This protein binds this small molecule.
Small molecule (SMILES): CCCC[C@@H](CN[C@@H](CCCC)C(=O)N[C@@H](CCC(N)=O)C(=O)N[C@@H](CCCNC(N)=[NH2+])C(N)=O)NC(=O)[C@@H](NC(=O)[C@@H](NC(C)=O)[C@@H](C)O)[C@@H](C)CC

Binding-site contacts:
Ligand atom N6 contacts residue ASP30 of chain 1.B at 3.5 Å (salt-bridge).
Ligand atom N5 contacts residue GLY48 of chain 1.B at 2.8 Å (h-bond).
Ligand atom CD1 contacts residue ASP30 of chain 1.A at 3.6 Å.
Ligand atom NE2 contacts residue ASP30 of chain 1.B at 3.0 Å (salt-bridge).
Ligand atom N6 contacts residue ASP29 of chain 1.B at 3.1 Å (salt-bridge).
Ligand atom OE1 contacts residue ASP30 of chain 1.B at 2.8 Å (salt-bridge).
Ligand atom CB3 contacts residue ASP25 of chain 1.A at 3.3 Å.
Ligand atom CB2 contacts residue ASP25 of chain 1.B at 3.4 Å.
Ligand atom CA5 contacts residue ASP29 of chain 1.B at 3.3 Å.
Ligand atom CA3 contacts residue GLY27 of chain 1.B at 3.4 Å.
Ligand atom CA3 contacts residue ASP25 of chain 1.A at 3.2 Å.
Ligand atom CB2 contacts residue GLY27 of chain 1.A at 3.3 Å.
Ligand atom CA4 contacts residue GLY48 of chain 1.B at 3.3 Å.
Ligand atom C3 contacts residue ASP25 of chain 1.B at 3.3 Å.
Ligand atom O5 contacts residue GLY48 of chain 1.B at 2.9 Å (h-bond).
Ligand atom C5 contacts residue GLY48 of chain 1.B at 3.5 Å.
Ligand atom CZ contacts residue VAL82 of chain 1.A at 3.5 Å (hydrophobic).
Ligand atom N4 contacts residue GLY27 of chain 1.B at 2.9 Å (h-bond).
Ligand atom NH2 contacts residue VAL82 of chain 1.A at 3.5 Å.
Ligand atom OE1 contacts residue ALA28 of chain 1.B at 3.6 Å.
Ligand atom CG contacts residue VAL82 of chain 1.B at 3.4 Å (hydrophobic).
Ligand atom NE2 contacts residue ILE47 of chain 1.B at 3.2 Å.
Ligand atom O3 contacts residue GLY49 of chain 1.B at 3.6 Å.
Ligand atom N contacts residue GLY48 of chain 1.A at 3.2 Å (h-bond).
Ligand atom CA2 contacts residue GLY27 of chain 1.A at 3.5 Å.
Ligand atom O4 contacts residue ASP29 of chain 1.B at 3.1 Å (salt-bridge).
Ligand atom OG1 contacts residue GLY48 of chain 1.A at 3.4 Å (h-bond).
Ligand atom N3 contacts residue ASP25 of chain 1.A at 3.2 Å (salt-bridge).
Ligand atom N1 contacts residue GLY48 of chain 1.A at 3.0 Å (h-bond).
Ligand atom O5 contacts residue ILE47 of chain 1.B at 3.3 Å.
Ligand atom O1 contacts residue GLY27 of chain 1.A at 3.3 Å (h-bond).
Ligand atom O1 contacts residue ASP29 of chain 1.A at 2.9 Å (salt-bridge).
Ligand atom NE contacts residue VAL82 of chain 1.A at 3.5 Å.
Ligand atom N2 contacts residue GLY27 of chain 1.A at 2.9 Å (h-bond).
Ligand atom CB3 contacts residue ILE84 of chain 1.A at 3.6 Å (hydrophobic).
Ligand atom O1 contacts residue ALA28 of chain 1.A at 3.4 Å.
Ligand atom O4 contacts residue ALA28 of chain 1.B at 3.4 Å.
Ligand atom O4 contacts residue GLY27 of chain 1.B at 3.3 Å (h-bond).
Ligand atom OE1 contacts residue ASP29 of chain 1.B at 3.0 Å (salt-bridge).
Ligand atom CG2 contacts residue ASP29 of chain 1.A at 3.4 Å.

Sequence of chain 1.A:
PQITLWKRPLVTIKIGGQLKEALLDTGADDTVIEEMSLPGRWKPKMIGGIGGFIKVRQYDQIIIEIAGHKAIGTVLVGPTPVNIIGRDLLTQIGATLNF

Sequence of chain 1.B:
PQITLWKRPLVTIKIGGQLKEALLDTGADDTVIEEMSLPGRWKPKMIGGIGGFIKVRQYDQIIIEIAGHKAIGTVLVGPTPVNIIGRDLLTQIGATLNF